Binding-site contacts:
Ligand atom C8 contacts residue ASN696 of chain 1.C at 4.2 Å.
Ligand atom N2 contacts residue ASN696 of chain 1.C at 2.9 Å (h-bond).
Ligand atom C8 contacts residue PRO884 of chain 1.D at 3.5 Å (hydrophobic).
Ligand atom C7 contacts residue ASN696 of chain 1.C at 3.0 Å.
Ligand atom C3 contacts residue ASN696 of chain 1.C at 3.8 Å.
Ligand atom C4 contacts residue ASN696 of chain 1.C at 4.3 Å.
Ligand atom O7 contacts residue ASN696 of chain 1.C at 2.7 Å (h-bond).
Ligand atom C7 contacts residue PRO884 of chain 1.D at 4.0 Å (hydrophobic).
Ligand atom O5 contacts residue ASN696 of chain 1.C at 2.4 Å (h-bond).
Ligand atom C5 contacts residue ASN696 of chain 1.C at 3.7 Å.
Ligand atom C1 contacts residue ASN696 of chain 1.C at 1.4 Å.
Ligand atom O7 contacts residue PRO884 of chain 1.D at 3.6 Å.
Ligand atom C2 contacts residue ASN696 of chain 1.C at 2.5 Å.

Sequence of chain 1.C:
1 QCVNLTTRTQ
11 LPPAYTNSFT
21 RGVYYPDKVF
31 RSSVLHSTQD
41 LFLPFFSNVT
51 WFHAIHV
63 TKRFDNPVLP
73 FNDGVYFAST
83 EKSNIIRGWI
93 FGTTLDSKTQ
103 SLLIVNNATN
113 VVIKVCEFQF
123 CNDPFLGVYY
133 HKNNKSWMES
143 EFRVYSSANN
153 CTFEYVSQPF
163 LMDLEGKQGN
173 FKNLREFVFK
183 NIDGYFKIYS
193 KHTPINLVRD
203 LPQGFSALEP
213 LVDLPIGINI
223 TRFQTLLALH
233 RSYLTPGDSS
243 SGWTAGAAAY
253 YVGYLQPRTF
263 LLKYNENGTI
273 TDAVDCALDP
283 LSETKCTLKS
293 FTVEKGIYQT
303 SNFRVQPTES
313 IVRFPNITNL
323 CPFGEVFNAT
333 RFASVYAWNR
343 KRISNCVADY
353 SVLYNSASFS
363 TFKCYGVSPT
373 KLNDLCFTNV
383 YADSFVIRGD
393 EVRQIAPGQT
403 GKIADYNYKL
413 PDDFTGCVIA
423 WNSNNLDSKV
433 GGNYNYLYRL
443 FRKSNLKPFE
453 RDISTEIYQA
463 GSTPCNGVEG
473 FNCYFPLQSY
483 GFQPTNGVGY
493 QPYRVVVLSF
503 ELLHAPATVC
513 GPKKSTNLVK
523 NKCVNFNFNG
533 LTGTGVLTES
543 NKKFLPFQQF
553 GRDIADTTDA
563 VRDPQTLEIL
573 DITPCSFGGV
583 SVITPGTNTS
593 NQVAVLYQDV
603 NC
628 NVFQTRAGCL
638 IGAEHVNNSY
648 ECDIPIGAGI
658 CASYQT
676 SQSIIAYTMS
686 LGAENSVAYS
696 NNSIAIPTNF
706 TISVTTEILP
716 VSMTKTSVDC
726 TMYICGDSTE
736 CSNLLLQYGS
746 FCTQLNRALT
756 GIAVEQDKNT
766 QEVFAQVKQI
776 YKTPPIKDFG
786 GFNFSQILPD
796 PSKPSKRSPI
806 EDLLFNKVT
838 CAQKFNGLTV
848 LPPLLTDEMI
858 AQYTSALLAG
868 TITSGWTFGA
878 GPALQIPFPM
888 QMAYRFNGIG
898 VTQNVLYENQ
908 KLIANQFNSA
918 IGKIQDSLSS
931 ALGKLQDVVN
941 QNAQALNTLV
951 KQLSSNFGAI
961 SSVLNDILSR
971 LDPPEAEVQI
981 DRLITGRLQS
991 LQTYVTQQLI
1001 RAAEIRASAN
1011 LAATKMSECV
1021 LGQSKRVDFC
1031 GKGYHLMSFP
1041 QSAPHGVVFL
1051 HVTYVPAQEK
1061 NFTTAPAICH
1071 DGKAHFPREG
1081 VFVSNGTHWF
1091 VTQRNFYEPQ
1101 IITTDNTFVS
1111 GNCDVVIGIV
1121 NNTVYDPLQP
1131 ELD

Sequence of chain 1.D:
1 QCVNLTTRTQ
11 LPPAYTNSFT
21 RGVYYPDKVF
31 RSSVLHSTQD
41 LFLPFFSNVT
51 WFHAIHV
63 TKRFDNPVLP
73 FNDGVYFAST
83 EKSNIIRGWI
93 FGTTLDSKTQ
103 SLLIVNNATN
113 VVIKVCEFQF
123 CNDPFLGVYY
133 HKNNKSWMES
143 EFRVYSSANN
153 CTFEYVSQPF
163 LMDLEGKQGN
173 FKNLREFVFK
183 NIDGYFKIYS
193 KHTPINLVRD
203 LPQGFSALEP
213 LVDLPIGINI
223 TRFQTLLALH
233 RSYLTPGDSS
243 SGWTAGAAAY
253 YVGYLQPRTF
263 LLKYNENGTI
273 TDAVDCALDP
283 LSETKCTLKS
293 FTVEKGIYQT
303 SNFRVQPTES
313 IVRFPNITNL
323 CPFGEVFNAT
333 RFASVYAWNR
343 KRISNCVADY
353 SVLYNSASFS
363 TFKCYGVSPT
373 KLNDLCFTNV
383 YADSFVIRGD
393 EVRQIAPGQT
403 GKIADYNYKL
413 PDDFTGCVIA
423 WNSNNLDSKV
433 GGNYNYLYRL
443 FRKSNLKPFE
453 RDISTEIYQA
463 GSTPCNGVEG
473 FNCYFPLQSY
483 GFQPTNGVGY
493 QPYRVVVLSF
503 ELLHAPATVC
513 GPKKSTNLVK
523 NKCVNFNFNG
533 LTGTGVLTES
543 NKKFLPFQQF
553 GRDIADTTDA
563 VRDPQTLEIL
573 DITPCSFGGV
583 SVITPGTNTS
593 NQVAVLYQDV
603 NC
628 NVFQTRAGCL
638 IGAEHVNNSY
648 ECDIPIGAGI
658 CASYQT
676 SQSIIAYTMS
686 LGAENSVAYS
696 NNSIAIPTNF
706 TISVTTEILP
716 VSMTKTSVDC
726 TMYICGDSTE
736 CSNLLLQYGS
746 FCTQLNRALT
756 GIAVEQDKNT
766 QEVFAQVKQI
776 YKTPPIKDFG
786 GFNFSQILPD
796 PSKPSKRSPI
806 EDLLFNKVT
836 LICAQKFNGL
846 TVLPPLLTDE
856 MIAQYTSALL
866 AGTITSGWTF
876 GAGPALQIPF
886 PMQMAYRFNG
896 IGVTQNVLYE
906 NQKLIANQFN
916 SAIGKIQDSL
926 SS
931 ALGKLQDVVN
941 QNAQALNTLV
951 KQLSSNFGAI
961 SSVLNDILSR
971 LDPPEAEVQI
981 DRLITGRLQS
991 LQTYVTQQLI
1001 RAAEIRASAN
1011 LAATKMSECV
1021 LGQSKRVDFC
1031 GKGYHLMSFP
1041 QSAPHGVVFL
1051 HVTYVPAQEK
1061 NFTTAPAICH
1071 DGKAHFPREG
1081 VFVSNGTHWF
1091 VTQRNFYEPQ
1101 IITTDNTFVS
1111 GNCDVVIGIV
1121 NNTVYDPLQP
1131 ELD

The small molecule below binds the protein below.
Small molecule (SMILES): CC(=O)N[C@@H]1[C@@H](O)[C@H](O)[C@@H](CO)O[C@H]1O